Sequence of chain 2.A:
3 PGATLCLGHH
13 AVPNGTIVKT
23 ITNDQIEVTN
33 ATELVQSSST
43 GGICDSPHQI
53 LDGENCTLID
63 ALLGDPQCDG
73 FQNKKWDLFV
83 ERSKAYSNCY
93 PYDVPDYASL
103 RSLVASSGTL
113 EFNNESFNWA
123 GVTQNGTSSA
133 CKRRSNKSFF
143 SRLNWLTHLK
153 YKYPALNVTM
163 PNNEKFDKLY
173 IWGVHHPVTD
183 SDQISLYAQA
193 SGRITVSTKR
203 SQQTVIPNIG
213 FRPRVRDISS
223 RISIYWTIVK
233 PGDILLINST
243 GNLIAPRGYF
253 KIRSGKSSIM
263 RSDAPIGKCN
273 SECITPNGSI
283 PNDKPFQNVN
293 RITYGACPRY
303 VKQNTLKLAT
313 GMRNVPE

Binding-site contacts:
Ligand atom C9 contacts residue TYR92 of chain 2.A at 3.3 Å (hydrophobic).
Ligand atom O4 contacts residue THR129 of chain 2.A at 3.6 Å.
Ligand atom O10 contacts residue LEU188 of chain 2.A at 3.2 Å.
Ligand atom C10 contacts residue LEU188 of chain 2.A at 3.7 Å (hydrophobic).
Ligand atom C9 contacts residue HIS177 of chain 2.A at 3.7 Å.
Ligand atom O1B contacts residue ILE220 of chain 2.A at 3.7 Å.
Ligand atom O1A contacts residue LYS139 of chain 2.A at 3.7 Å.
Ligand atom O9 contacts residue HIS177 of chain 2.A at 3.9 Å.
Ligand atom O1A contacts residue SER130 of chain 2.A at 3.3 Å.
Ligand atom C7 contacts residue TRP147 of chain 2.A at 3.8 Å (hydrophobic).
Ligand atom O3 contacts residue ASP219 of chain 2.A at 3.4 Å (salt-bridge).
Ligand atom C4 contacts residue LYS139 of chain 2.A at 3.5 Å.
Ligand atom C11 contacts residue TRP147 of chain 2.A at 3.8 Å (hydrophobic).
Ligand atom O8 contacts residue ILE220 of chain 2.A at 3.9 Å.
Ligand atom C8 contacts residue LEU188 of chain 2.A at 3.8 Å (hydrophobic).
Ligand atom C11 contacts residue GLY128 of chain 2.A at 3.7 Å.
Ligand atom C3 contacts residue LYS139 of chain 2.A at 3.6 Å.
Ligand atom C1 contacts residue SER130 of chain 2.A at 3.5 Å.
Ligand atom O1A contacts residue SER131 of chain 2.A at 2.7 Å (h-bond).
Ligand atom C8 contacts residue TYR92 of chain 2.A at 3.7 Å (hydrophobic).
Ligand atom O4 contacts residue ILE220 of chain 2.A at 3.7 Å.
Ligand atom O9 contacts residue TYR92 of chain 2.A at 3.1 Å (h-bond).
Ligand atom O4 contacts residue ASP219 of chain 2.A at 3.4 Å (salt-bridge).
Ligand atom O1B contacts residue SER130 of chain 2.A at 2.7 Å (h-bond).
Ligand atom C11 contacts residue THR149 of chain 2.A at 3.8 Å.
Ligand atom C9 contacts residue SER222 of chain 2.A at 3.8 Å.
Ligand atom C4 contacts residue THR129 of chain 2.A at 3.4 Å.
Ligand atom O8 contacts residue TYR92 of chain 2.A at 3.0 Å (h-bond).
Ligand atom N5 contacts residue THR129 of chain 2.A at 3.1 Å (h-bond).
Ligand atom O8 contacts residue TRP147 of chain 2.A at 3.8 Å.
Ligand atom C9 contacts residue ASP184 of chain 2.A at 3.4 Å.
Ligand atom O4 contacts residue LYS139 of chain 2.A at 2.8 Å (salt-bridge).
Ligand atom O7 contacts residue LEU188 of chain 2.A at 3.9 Å.
Ligand atom C5 contacts residue THR129 of chain 2.A at 3.8 Å.
Ligand atom O3 contacts residue ARG216 of chain 2.A at 3.6 Å.
Ligand atom O1B contacts residue SER131 of chain 2.A at 3.9 Å.
Ligand atom O9 contacts residue SER222 of chain 2.A at 2.7 Å (h-bond).
Ligand atom O9 contacts residue ASP184 of chain 2.A at 3.3 Å (salt-bridge).
Ligand atom C4 contacts residue ASP219 of chain 2.A at 3.9 Å.
Ligand atom C1 contacts residue SER131 of chain 2.A at 3.7 Å.

A protein and the small-molecule ligand that binds it are described below.
Small molecule (SMILES): CC(=O)N[C@@H]1[C@@H](O)[C@H](O[C@@H]2O[C@H](CO[C@]3(C(=O)O)C[C@H](O)[C@@H](NC(C)=O)[C@H]([C@H](O)[C@H](O)CO)O3)[C@H](O)[C@H](O)[C@H]2O)[C@@H](CO)O[C@H]1O